A protein and the small-molecule ligand that binds it are described below.
Small molecule (SMILES): C[C@@]1(C(=O)O)OC[C@H]2OC[C@H](O)[C@@H](O)[C@H]2O1

Binding-site contacts:
Ligand atom C3 contacts residue MET118 of chain 3.A at 4.3 Å (hydrophobic).
Ligand atom O3 contacts residue BDP5 of chain 3.C at 4.4 Å.
Ligand atom CAO contacts residue SER98 of chain 3.A at 3.8 Å.
Ligand atom O2 contacts residue BDP5 of chain 3.C at 2.6 Å (h-bond).
Ligand atom OAP contacts residue SER98 of chain 3.A at 3.1 Å (h-bond).
Ligand atom OAQ contacts residue SER98 of chain 3.A at 3.8 Å.
Ligand atom O3 contacts residue TYR135 of chain 3.A at 4.3 Å.
Ligand atom C3 contacts residue LYS137 of chain 3.A at 4.1 Å.
Ligand atom O3 contacts residue MET118 of chain 3.A at 3.0 Å (h-bond).
Ligand atom C5 contacts residue BDP5 of chain 3.C at 3.5 Å.
Ligand atom O3 contacts residue LYS137 of chain 3.A at 3.9 Å.
Ligand atom C4 contacts residue BDP5 of chain 3.C at 4.0 Å.
Ligand atom O2 contacts residue LYS137 of chain 3.A at 2.2 Å (salt-bridge).
Ligand atom C1 contacts residue BDP5 of chain 3.C at 1.4 Å.
Ligand atom C2 contacts residue LYS137 of chain 3.A at 3.6 Å.
Ligand atom C2 contacts residue BDP5 of chain 3.C at 2.4 Å.
Ligand atom C3 contacts residue BDP5 of chain 3.C at 3.2 Å.
Ligand atom O5 contacts residue BDP5 of chain 3.C at 2.6 Å (h-bond).

Sequence of chain 3.A:
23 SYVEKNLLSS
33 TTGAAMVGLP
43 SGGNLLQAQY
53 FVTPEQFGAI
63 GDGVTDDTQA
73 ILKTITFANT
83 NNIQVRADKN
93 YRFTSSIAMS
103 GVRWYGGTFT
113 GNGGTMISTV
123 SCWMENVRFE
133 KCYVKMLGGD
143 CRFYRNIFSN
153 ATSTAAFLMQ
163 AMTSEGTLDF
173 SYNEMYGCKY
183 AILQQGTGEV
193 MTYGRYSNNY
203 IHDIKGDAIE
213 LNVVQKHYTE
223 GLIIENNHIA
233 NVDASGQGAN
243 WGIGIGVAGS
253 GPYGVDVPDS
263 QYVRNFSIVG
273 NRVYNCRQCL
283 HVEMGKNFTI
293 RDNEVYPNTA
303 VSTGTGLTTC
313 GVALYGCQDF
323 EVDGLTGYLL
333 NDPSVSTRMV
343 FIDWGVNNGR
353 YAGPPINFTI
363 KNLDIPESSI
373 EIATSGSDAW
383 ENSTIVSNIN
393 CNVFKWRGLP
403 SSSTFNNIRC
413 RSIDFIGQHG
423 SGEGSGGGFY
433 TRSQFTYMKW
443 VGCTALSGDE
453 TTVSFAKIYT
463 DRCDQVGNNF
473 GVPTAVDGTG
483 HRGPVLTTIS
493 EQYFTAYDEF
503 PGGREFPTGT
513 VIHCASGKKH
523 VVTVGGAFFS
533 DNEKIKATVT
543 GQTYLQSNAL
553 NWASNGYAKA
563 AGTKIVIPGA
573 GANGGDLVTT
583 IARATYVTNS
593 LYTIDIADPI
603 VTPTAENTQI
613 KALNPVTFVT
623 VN